Binding-site contacts:
Ligand atom O5 contacts residue ASN126 of chain 1.H at 2.4 Å (h-bond).
Ligand atom C8 contacts residue PRO111 of chain 1.H at 4.5 Å (hydrophobic).
Ligand atom C3 contacts residue ASN126 of chain 1.H at 3.8 Å.
Ligand atom C7 contacts residue ASN126 of chain 1.H at 3.0 Å.
Ligand atom C2 contacts residue ASN126 of chain 1.H at 2.4 Å.
Ligand atom C1 contacts residue ASN126 of chain 1.H at 1.4 Å.
Ligand atom O5 contacts residue LEU170 of chain 1.H at 3.9 Å.
Ligand atom C6 contacts residue LEU170 of chain 1.H at 3.5 Å (hydrophobic).
Ligand atom N2 contacts residue ASN126 of chain 1.H at 2.8 Å (h-bond).
Ligand atom O5 contacts residue THR172 of chain 1.H at 4.4 Å.
Ligand atom C6 contacts residue ARG156 of chain 1.H at 4.1 Å.
Ligand atom C5 contacts residue LEU170 of chain 1.H at 4.1 Å (hydrophobic).
Ligand atom C8 contacts residue SER110 of chain 1.H at 4.4 Å.
Ligand atom O7 contacts residue ASN126 of chain 1.H at 2.7 Å (h-bond).
Ligand atom C5 contacts residue ASN126 of chain 1.H at 3.6 Å.
Ligand atom O6 contacts residue LEU170 of chain 1.H at 3.9 Å.
Ligand atom C7 contacts residue SER110 of chain 1.H at 4.1 Å.
Ligand atom C1 contacts residue THR172 of chain 1.H at 4.5 Å.
Ligand atom C8 contacts residue ASN126 of chain 1.H at 4.4 Å.
Ligand atom O7 contacts residue SER110 of chain 1.H at 3.1 Å (h-bond).
Ligand atom N2 contacts residue VAL124 of chain 1.H at 4.1 Å.
Ligand atom C4 contacts residue ASN126 of chain 1.H at 4.2 Å.

A small-molecule ligand and the protein it binds are described below.
Small molecule (SMILES): CC(=O)N[C@H]1[C@H](O[C@H]2[C@H](O)[C@@H](NC(C)=O)CO[C@@H]2CO)O[C@H](CO)[C@@H](O)[C@@H]1O

Sequence of chain 1.H:
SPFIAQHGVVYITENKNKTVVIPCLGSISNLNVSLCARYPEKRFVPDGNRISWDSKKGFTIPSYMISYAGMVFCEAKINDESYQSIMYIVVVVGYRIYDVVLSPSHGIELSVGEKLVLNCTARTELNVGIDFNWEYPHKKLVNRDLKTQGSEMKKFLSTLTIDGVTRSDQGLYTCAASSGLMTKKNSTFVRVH